Sequence of chain 1.C:
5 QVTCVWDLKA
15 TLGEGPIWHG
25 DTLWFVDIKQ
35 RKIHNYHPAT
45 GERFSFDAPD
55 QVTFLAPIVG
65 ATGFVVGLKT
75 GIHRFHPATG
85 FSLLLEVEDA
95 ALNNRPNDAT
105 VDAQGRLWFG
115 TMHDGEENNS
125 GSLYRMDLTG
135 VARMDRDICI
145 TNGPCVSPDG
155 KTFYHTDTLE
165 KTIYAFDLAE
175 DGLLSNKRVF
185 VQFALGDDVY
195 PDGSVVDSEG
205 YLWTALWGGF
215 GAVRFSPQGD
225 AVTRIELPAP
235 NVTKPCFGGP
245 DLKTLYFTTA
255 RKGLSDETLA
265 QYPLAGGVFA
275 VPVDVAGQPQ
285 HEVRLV

Binding-site contacts:
Ligand atom C3 contacts residue ALA65 of chain 1.C at 4.0 Å (hydrophobic).
Ligand atom O5 contacts residue TRP28 of chain 1.C at 4.5 Å.
Ligand atom C2 contacts residue PHE68 of chain 1.C at 4.4 Å (hydrophobic).
Ligand atom C2 contacts residue HIS23 of chain 1.C at 4.3 Å.
Ligand atom C3 contacts residue HIS23 of chain 1.C at 3.9 Å.
Ligand atom C5 contacts residue PRO81 of chain 1.C at 3.8 Å (hydrophobic).
Ligand atom C5 contacts residue GLY67 of chain 1.C at 3.6 Å.
Ligand atom C1 contacts residue PRO81 of chain 1.C at 4.0 Å (hydrophobic).
Ligand atom C4 contacts residue HIS23 of chain 1.C at 4.1 Å.
Ligand atom O1 contacts residue PRO81 of chain 1.C at 4.0 Å.
Ligand atom C5 contacts residue PHE68 of chain 1.C at 3.6 Å (hydrophobic).
Ligand atom C5 contacts residue HIS80 of chain 1.C at 3.9 Å.
Ligand atom O4 contacts residue ALA65 of chain 1.C at 3.3 Å.
Ligand atom O4 contacts residue PHE68 of chain 1.C at 4.5 Å.
Ligand atom O4 contacts residue THR66 of chain 1.C at 3.7 Å.
Ligand atom O3 contacts residue HIS23 of chain 1.C at 2.9 Å (h-bond).
Ligand atom O5 contacts residue PRO81 of chain 1.C at 3.2 Å.
Ligand atom O4 contacts residue GLY67 of chain 1.C at 2.8 Å (h-bond).
Ligand atom O3 contacts residue ALA65 of chain 1.C at 3.8 Å.
Ligand atom C1 contacts residue PHE68 of chain 1.C at 4.3 Å (hydrophobic).
Ligand atom O5 contacts residue PHE68 of chain 1.C at 3.2 Å.
Ligand atom O1 contacts residue HIS80 of chain 1.C at 3.8 Å.
Ligand atom C4 contacts residue PHE68 of chain 1.C at 3.6 Å (hydrophobic).
Ligand atom C4 contacts residue GLY67 of chain 1.C at 3.9 Å.
Ligand atom C4 contacts residue ALA65 of chain 1.C at 4.4 Å (hydrophobic).

The small molecule below binds the protein below.
Small molecule (SMILES): O[C@@H]1[C@@H](O)[C@@H](O)OC[C@H]1O